Sequence of chain 1.A:
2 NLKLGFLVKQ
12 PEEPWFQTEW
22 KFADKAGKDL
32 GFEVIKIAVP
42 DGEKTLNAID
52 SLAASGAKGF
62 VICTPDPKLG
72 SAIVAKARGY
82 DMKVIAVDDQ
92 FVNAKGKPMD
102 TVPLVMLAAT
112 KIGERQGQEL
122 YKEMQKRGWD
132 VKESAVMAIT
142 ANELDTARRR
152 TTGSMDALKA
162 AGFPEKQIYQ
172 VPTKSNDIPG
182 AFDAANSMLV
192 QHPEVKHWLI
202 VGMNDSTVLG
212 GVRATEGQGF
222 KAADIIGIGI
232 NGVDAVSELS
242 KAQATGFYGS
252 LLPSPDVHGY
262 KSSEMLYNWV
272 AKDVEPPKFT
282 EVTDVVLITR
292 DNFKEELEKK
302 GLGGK

The small molecule below binds the protein below.
Small molecule (SMILES): O[C@@H]1[C@@H](O)[C@@H](O)OC[C@@H]1O

Binding-site contacts:
Ligand atom C2 contacts residue ARG151 of chain 1.A at 3.9 Å.
Ligand atom C2 contacts residue MET204 of chain 1.A at 3.9 Å (hydrophobic).
Ligand atom C2 contacts residue LYS10 of chain 1.A at 3.9 Å.
Ligand atom C3 contacts residue ASN232 of chain 1.A at 3.9 Å.
Ligand atom C2 contacts residue ARA1 of chain 1.B at 0.2 Å.
Ligand atom O2 contacts residue ARA1 of chain 1.B at 0.1 Å (h-bond).
Ligand atom O4 contacts residue ARA1 of chain 1.B at 0.1 Å (h-bond).
Ligand atom C1 contacts residue ARA1 of chain 1.B at 0.4 Å.
Ligand atom C3 contacts residue ARA1 of chain 1.B at 0.0 Å.
Ligand atom C5 contacts residue TRP16 of chain 1.A at 3.5 Å (hydrophobic).
Ligand atom O5 contacts residue ASP90 of chain 1.A at 3.8 Å.
Ligand atom O5 contacts residue ARG151 of chain 1.A at 2.9 Å (salt-bridge).
Ligand atom O3 contacts residue ARA1 of chain 1.B at 0.1 Å (h-bond).
Ligand atom C4 contacts residue ARG151 of chain 1.A at 4.0 Å.
Ligand atom O3 contacts residue ASN232 of chain 1.A at 3.0 Å (h-bond).
Ligand atom O1 contacts residue ARA1 of chain 1.B at 1.1 Å.
Ligand atom C5 contacts residue ARG151 of chain 1.A at 3.9 Å.
Ligand atom O1 contacts residue LYS10 of chain 1.A at 3.1 Å (salt-bridge).
Ligand atom O2 contacts residue MET204 of chain 1.A at 3.8 Å.
Ligand atom O3 contacts residue GLU14 of chain 1.A at 2.6 Å (salt-bridge).
Ligand atom O1 contacts residue PHE17 of chain 1.A at 4.0 Å.
Ligand atom O2 contacts residue ASN205 of chain 1.A at 4.0 Å.
Ligand atom C1 contacts residue ASP90 of chain 1.A at 3.4 Å.
Ligand atom O4 contacts residue ARG151 of chain 1.A at 2.8 Å (salt-bridge).
Ligand atom O5 contacts residue ASP89 of chain 1.A at 4.0 Å.
Ligand atom O1 contacts residue ASP89 of chain 1.A at 3.9 Å.
Ligand atom C4 contacts residue ASN232 of chain 1.A at 3.5 Å.
Ligand atom C1 contacts residue ARG151 of chain 1.A at 3.4 Å.
Ligand atom O2 contacts residue LYS10 of chain 1.A at 2.8 Å (salt-bridge).
Ligand atom C5 contacts residue ASP89 of chain 1.A at 4.0 Å.
Ligand atom C1 contacts residue LYS10 of chain 1.A at 3.8 Å.
Ligand atom O4 contacts residue ASN232 of chain 1.A at 2.7 Å (h-bond).
Ligand atom C5 contacts residue ARA1 of chain 1.B at 0.1 Å.
Ligand atom C3 contacts residue GLU14 of chain 1.A at 3.6 Å.
Ligand atom C4 contacts residue ARA1 of chain 1.B at 0.1 Å.
Ligand atom C4 contacts residue TRP16 of chain 1.A at 3.7 Å (hydrophobic).
Ligand atom O5 contacts residue ARA1 of chain 1.B at 0.1 Å (h-bond).
Ligand atom O4 contacts residue ASN205 of chain 1.A at 4.0 Å.
Ligand atom O3 contacts residue ASN205 of chain 1.A at 3.0 Å (h-bond).
Ligand atom O1 contacts residue ASP90 of chain 1.A at 2.7 Å (salt-bridge).